Binding-site contacts:
Ligand atom OE2 contacts residue ASN179 of chain 1.A at 3.0 Å (h-bond).
Ligand atom O contacts residue THR183 of chain 1.A at 3.8 Å.
Ligand atom P contacts residue ARG185 of chain 1.A at 3.5 Å.
Ligand atom CG contacts residue THR181 of chain 1.A at 4.0 Å.
Ligand atom CB contacts residue ILE235 of chain 1.A at 3.5 Å (hydrophobic).
Ligand atom O contacts residue LEU180 of chain 1.A at 3.3 Å (h-bond).
Ligand atom CD1 contacts residue SER26 of chain 1.A at 3.5 Å.
Ligand atom O contacts residue ALA184 of chain 1.A at 3.2 Å (h-bond).
Ligand atom O2P contacts residue LYS231 of chain 1.A at 3.3 Å (salt-bridge).
Ligand atom O contacts residue LEU180 of chain 1.A at 3.9 Å.
Ligand atom OD1 contacts residue LYS228 of chain 1.A at 3.1 Å.
Ligand atom C contacts residue TYR232 of chain 1.A at 3.9 Å (hydrophobic).
Ligand atom O2P contacts residue GLN221 of chain 1.A at 4.0 Å.
Ligand atom C contacts residue THR183 of chain 1.A at 3.9 Å.
Ligand atom O3P contacts residue GLN221 of chain 1.A at 3.3 Å.
Ligand atom O contacts residue THR181 of chain 1.A at 3.1 Å.
Ligand atom O contacts residue GLY182 of chain 1.A at 3.7 Å.
Ligand atom CG contacts residue ASN179 of chain 1.A at 3.2 Å.
Ligand atom O contacts residue GLY182 of chain 1.A at 3.2 Å (h-bond).
Ligand atom CG1 contacts residue THR183 of chain 1.A at 3.6 Å.
Ligand atom C contacts residue GLY182 of chain 1.A at 3.9 Å.
Ligand atom C contacts residue TYR232 of chain 1.A at 3.9 Å (hydrophobic).
Ligand atom C contacts residue THR181 of chain 1.A at 3.9 Å.
Ligand atom O3P contacts residue GLY222 of chain 1.A at 3.8 Å.
Ligand atom CG2 contacts residue ARG185 of chain 1.A at 3.2 Å.
Ligand atom O2P contacts residue GLY222 of chain 1.A at 3.0 Å (h-bond).
Ligand atom O contacts residue THR183 of chain 1.A at 3.6 Å.
Ligand atom O1P contacts residue ARG185 of chain 1.A at 2.7 Å (salt-bridge).
Ligand atom CD contacts residue ASN179 of chain 1.A at 3.5 Å.
Ligand atom O contacts residue ARG185 of chain 1.A at 2.8 Å (salt-bridge).
Ligand atom P contacts residue GLY222 of chain 1.A at 3.8 Å.
Ligand atom CB contacts residue ASN179 of chain 1.A at 3.3 Å.
Ligand atom O contacts residue TYR232 of chain 1.A at 2.8 Å (h-bond).
Ligand atom C contacts residue ARG185 of chain 1.A at 4.0 Å.
Ligand atom N contacts residue GLY182 of chain 1.A at 3.3 Å (h-bond).
Ligand atom CA contacts residue GLY182 of chain 1.A at 3.6 Å.
Ligand atom O3P contacts residue ARG185 of chain 1.A at 2.6 Å (salt-bridge).
Ligand atom CA contacts residue THR183 of chain 1.A at 3.5 Å.
Ligand atom C contacts residue LEU180 of chain 1.A at 3.7 Å (hydrophobic).
Ligand atom CA contacts residue LEU180 of chain 1.A at 3.4 Å (hydrophobic).

A protein and the small-molecule ligand that binds it are described below.
Small molecule (SMILES): CSCC[C@H](NC(=O)[C@@H](NC(=O)[C@H](COP(=O)(O)O)NC(=O)[C@@H](N)CC(=O)O)C(C)C)C(=O)N[C@@H](CC(C)C)C(=O)NCC(=O)N[C@H](C=O)CCC(=O)O

Sequence of chain 1.A:
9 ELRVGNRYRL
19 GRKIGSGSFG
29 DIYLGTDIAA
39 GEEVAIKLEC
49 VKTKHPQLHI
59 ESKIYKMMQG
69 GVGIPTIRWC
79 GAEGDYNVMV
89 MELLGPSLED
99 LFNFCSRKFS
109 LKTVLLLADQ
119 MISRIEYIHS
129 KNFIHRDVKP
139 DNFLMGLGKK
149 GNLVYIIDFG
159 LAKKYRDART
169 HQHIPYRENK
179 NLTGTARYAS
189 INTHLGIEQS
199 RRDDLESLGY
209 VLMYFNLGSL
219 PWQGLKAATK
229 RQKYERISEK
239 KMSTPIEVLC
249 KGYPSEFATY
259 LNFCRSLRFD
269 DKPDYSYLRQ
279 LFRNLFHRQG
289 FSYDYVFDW